Binding-site contacts:
Ligand atom C1 contacts residue SER282 of chain 1.A at 4.0 Å.
Ligand atom C1 contacts residue ASN3 of chain 1.A at 1.4 Å.
Ligand atom C5 contacts residue ASN3 of chain 1.A at 3.6 Å.
Ligand atom C6 contacts residue ASP283 of chain 1.A at 3.9 Å.
Ligand atom O5 contacts residue GLY281 of chain 1.A at 4.3 Å.
Ligand atom O6 contacts residue ASP283 of chain 1.A at 3.0 Å (salt-bridge).
Ligand atom O7 contacts residue GLY281 of chain 1.A at 3.3 Å (h-bond).
Ligand atom C1 contacts residue ASP283 of chain 1.A at 4.0 Å.
Ligand atom C3 contacts residue ASN3 of chain 1.A at 3.8 Å.
Ligand atom C1 contacts residue GLY281 of chain 1.A at 3.7 Å.
Ligand atom O7 contacts residue MET2 of chain 1.A at 4.2 Å.
Ligand atom O7 contacts residue ASN3 of chain 1.A at 3.5 Å (h-bond).
Ligand atom C5 contacts residue ASP283 of chain 1.A at 4.2 Å.
Ligand atom C4 contacts residue ASN3 of chain 1.A at 4.2 Å.
Ligand atom C2 contacts residue GLY281 of chain 1.A at 3.8 Å.
Ligand atom O5 contacts residue ASP283 of chain 1.A at 3.2 Å (salt-bridge).
Ligand atom N2 contacts residue GLY281 of chain 1.A at 4.1 Å.
Ligand atom C7 contacts residue GLY281 of chain 1.A at 3.7 Å.
Ligand atom O5 contacts residue SER282 of chain 1.A at 3.6 Å.
Ligand atom C7 contacts residue ASN3 of chain 1.A at 3.5 Å.
Ligand atom C2 contacts residue ASN3 of chain 1.A at 2.4 Å.
Ligand atom O6 contacts residue SER282 of chain 1.A at 3.6 Å.
Ligand atom C2 contacts residue SER282 of chain 1.A at 4.3 Å.
Ligand atom N2 contacts residue ASN3 of chain 1.A at 2.9 Å (h-bond).
Ligand atom O5 contacts residue ASN3 of chain 1.A at 2.3 Å (h-bond).

This small molecule binds to this protein.
Small molecule (SMILES): CC(=O)N[C@H]1[C@H](O[C@H]2[C@H](O)[C@@H](NC(C)=O)CO[C@@H]2CO)O[C@H](CO)[C@@H](O)[C@@H]1O

Sequence of chain 1.A:
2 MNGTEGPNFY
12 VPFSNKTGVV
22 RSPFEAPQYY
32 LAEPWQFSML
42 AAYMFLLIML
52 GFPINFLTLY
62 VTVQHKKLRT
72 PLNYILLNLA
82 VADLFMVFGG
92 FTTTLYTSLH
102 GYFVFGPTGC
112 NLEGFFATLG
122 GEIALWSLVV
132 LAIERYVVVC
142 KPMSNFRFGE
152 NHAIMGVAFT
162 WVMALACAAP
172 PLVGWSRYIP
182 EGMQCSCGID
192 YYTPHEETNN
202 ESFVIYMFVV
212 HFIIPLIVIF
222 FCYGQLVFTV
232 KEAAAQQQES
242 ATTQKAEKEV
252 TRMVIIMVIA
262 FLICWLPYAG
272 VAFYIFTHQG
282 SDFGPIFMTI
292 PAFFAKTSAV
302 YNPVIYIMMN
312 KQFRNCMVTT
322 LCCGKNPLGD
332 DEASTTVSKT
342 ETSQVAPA